Sequence of chain 1.C:
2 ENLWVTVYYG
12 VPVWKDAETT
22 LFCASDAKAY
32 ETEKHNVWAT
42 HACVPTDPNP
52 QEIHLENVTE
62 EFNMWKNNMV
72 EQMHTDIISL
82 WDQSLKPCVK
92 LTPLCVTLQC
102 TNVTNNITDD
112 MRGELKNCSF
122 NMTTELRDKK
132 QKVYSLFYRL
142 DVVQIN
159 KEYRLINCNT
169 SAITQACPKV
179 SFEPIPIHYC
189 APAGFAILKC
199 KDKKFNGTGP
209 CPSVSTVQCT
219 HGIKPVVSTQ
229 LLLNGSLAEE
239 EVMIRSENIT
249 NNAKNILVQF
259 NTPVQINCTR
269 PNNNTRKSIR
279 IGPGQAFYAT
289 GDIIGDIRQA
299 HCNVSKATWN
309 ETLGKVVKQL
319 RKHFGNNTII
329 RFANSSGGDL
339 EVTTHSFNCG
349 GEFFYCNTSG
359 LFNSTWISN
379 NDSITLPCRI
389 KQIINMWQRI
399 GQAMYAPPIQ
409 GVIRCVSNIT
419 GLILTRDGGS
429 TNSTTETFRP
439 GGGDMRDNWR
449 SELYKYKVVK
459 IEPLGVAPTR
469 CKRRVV

Binding-site contacts:
Ligand atom N2 contacts residue ASN167 of chain 1.C at 2.6 Å (h-bond).
Ligand atom C8 contacts residue PHE78 of chain 1.G at 3.1 Å (hydrophobic).
Ligand atom C7 contacts residue ASN167 of chain 1.C at 3.0 Å.
Ligand atom O7 contacts residue ALA74 of chain 1.G at 4.2 Å.
Ligand atom C5 contacts residue ARG162 of chain 1.C at 3.9 Å.
Ligand atom O7 contacts residue TRP76 of chain 1.G at 3.3 Å.
Ligand atom C8 contacts residue ALA74 of chain 1.G at 4.4 Å (hydrophobic).
Ligand atom O3 contacts residue HIS73 of chain 1.G at 3.0 Å.
Ligand atom C5 contacts residue ASN167 of chain 1.C at 3.7 Å.
Ligand atom O7 contacts residue ASN167 of chain 1.C at 3.5 Å (h-bond).
Ligand atom C3 contacts residue HIS73 of chain 1.G at 4.4 Å.
Ligand atom C2 contacts residue ASN167 of chain 1.C at 2.4 Å.
Ligand atom O5 contacts residue ARG162 of chain 1.C at 3.5 Å (salt-bridge).
Ligand atom C1 contacts residue ASN167 of chain 1.C at 1.5 Å.
Ligand atom C4 contacts residue ASN167 of chain 1.C at 4.3 Å.
Ligand atom C6 contacts residue ARG162 of chain 1.C at 3.8 Å.
Ligand atom C7 contacts residue TRP76 of chain 1.G at 3.8 Å (hydrophobic).
Ligand atom O5 contacts residue ASN167 of chain 1.C at 2.4 Å (h-bond).
Ligand atom C8 contacts residue SER75 of chain 1.G at 4.0 Å.
Ligand atom C3 contacts residue ASN167 of chain 1.C at 3.8 Å.
Ligand atom C1 contacts residue ARG162 of chain 1.C at 4.1 Å.
Ligand atom C8 contacts residue THR168 of chain 1.C at 4.1 Å.
Ligand atom O6 contacts residue ARG162 of chain 1.C at 2.6 Å (salt-bridge).
Ligand atom N2 contacts residue THR168 of chain 1.C at 4.3 Å.
Ligand atom O7 contacts residue SER75 of chain 1.G at 4.2 Å.
Ligand atom C8 contacts residue TRP76 of chain 1.G at 3.4 Å (hydrophobic).
Ligand atom C8 contacts residue ASN167 of chain 1.C at 4.1 Å.

Sequence of chain 1.G:
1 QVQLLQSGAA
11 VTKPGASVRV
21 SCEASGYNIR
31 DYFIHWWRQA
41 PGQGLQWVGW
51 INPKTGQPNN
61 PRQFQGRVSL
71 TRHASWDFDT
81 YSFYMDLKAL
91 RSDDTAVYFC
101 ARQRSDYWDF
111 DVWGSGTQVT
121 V

A small-molecule ligand and the protein it binds are described below.
Small molecule (SMILES): CC(=O)N[C@H]1[C@H](O[C@H]2[C@H](O)[C@@H](NC(C)=O)CO[C@@H]2CO)O[C@H](CO)[C@@H](O)[C@@H]1O